A protein and the small-molecule ligand that binds it are described below.
Small molecule (SMILES): CC(=O)N[C@@H]1[C@@H](O)[C@H](O)[C@@H](CO)O[C@H]1O

Binding-site contacts:
Ligand atom N2 contacts residue TYR90 of chain 52.A at 4.4 Å.
Ligand atom O5 contacts residue ASN118 of chain 52.A at 2.4 Å (h-bond).
Ligand atom C8 contacts residue ASP67 of chain 52.A at 3.7 Å.
Ligand atom C5 contacts residue ASN118 of chain 52.A at 3.6 Å.
Ligand atom C4 contacts residue ASN118 of chain 52.A at 4.2 Å.
Ligand atom C5 contacts residue THR120 of chain 52.A at 4.2 Å.
Ligand atom C8 contacts residue ASN118 of chain 52.A at 3.7 Å.
Ligand atom C6 contacts residue PHE119 of chain 52.A at 4.0 Å (hydrophobic).
Ligand atom O5 contacts residue THR120 of chain 52.A at 3.4 Å (h-bond).
Ligand atom N2 contacts residue ASN118 of chain 52.A at 2.9 Å (h-bond).
Ligand atom C1 contacts residue ASN118 of chain 52.A at 1.4 Å.
Ligand atom O5 contacts residue PHE119 of chain 52.A at 3.9 Å.
Ligand atom C6 contacts residue THR120 of chain 52.A at 3.8 Å.
Ligand atom O6 contacts residue THR120 of chain 52.A at 3.6 Å (h-bond).
Ligand atom C2 contacts residue ASN118 of chain 52.A at 2.5 Å.
Ligand atom C1 contacts residue SER66 of chain 52.A at 4.5 Å.
Ligand atom C3 contacts residue ASN118 of chain 52.A at 3.8 Å.
Ligand atom C7 contacts residue ASN118 of chain 52.A at 3.8 Å.
Ligand atom O6 contacts residue THR89 of chain 52.A at 3.9 Å.
Ligand atom O6 contacts residue ASN118 of chain 52.A at 4.2 Å.
Ligand atom O5 contacts residue THR89 of chain 52.A at 4.5 Å.
Ligand atom C1 contacts residue THR89 of chain 52.A at 4.2 Å.
Ligand atom O6 contacts residue PHE119 of chain 52.A at 2.8 Å (h-bond).
Ligand atom C8 contacts residue SER66 of chain 52.A at 3.6 Å.

Sequence of chain 52.A:
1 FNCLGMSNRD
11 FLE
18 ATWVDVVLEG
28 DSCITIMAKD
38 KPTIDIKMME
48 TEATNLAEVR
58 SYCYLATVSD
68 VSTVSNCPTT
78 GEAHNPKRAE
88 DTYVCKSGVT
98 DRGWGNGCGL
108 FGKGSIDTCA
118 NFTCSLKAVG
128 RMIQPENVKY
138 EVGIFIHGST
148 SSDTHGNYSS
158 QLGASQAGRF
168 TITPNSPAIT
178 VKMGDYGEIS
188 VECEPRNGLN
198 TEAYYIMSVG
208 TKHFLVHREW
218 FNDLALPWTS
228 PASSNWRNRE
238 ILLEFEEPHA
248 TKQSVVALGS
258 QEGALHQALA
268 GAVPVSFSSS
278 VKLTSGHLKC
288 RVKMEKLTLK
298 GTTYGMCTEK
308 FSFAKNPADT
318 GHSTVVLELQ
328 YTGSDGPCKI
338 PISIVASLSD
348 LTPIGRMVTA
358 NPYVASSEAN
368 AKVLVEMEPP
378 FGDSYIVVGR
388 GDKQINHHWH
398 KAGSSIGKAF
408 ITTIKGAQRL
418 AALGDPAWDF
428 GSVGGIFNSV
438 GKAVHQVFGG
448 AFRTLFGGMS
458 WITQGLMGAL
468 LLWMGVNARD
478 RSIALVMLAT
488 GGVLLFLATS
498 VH